Sequence of chain 5.A:
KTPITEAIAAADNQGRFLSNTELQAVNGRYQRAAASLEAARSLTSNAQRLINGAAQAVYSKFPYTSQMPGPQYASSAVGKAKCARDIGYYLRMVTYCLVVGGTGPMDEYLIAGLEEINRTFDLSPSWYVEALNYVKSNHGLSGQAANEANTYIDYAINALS

Sequence of chain 3.B:
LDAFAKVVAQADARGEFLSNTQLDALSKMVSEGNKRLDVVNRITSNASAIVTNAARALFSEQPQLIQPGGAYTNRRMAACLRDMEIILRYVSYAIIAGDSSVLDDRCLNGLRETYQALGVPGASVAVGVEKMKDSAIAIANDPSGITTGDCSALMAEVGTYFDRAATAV

The protein below binds the small molecule below.
Small molecule (SMILES): C=CC1=C(C)/C(=C/c2[nH]c(/C=C3\N=C(/C=C4\NC(=O)C(C)=C4C=C)C(C)=C3CCC(=O)O)c(CCC(=O)O)c2C)NC1=O

Binding-site contacts:
Ligand atom O2D contacts residue ARG57 of chain 3.B at 2.9 Å (salt-bridge).
Ligand atom CMC contacts residue VAL59 of chain 5.A at 3.4 Å (hydrophobic).
Ligand atom C3B contacts residue TYR90 of chain 5.A at 3.3 Å (hydrophobic).
Ligand atom CGD contacts residue PRO72 of chain 5.A at 3.4 Å (hydrophobic).
Ligand atom CMA contacts residue ASN76 of chain 3.B at 3.4 Å.
Ligand atom CBB contacts residue TYR110 of chain 5.A at 3.4 Å (hydrophobic).
Ligand atom OC contacts residue THR66 of chain 5.A at 3.4 Å.
Ligand atom OC contacts residue ALA75 of chain 5.A at 2.9 Å (h-bond).
Ligand atom C1C contacts residue GLN73 of chain 5.A at 3.5 Å.
Ligand atom C4A contacts residue ARG86 of chain 5.A at 3.5 Å.
Ligand atom C3C contacts residue CYS84 of chain 5.A at 2.9 Å (hydrophobic).
Ligand atom C4B contacts residue ASN76 of chain 3.B at 3.2 Å.
Ligand atom C2B contacts residue ASN76 of chain 3.B at 3.5 Å.
Ligand atom CBD contacts residue PRO72 of chain 5.A at 3.2 Å (hydrophobic).
Ligand atom NB contacts residue ASN76 of chain 3.B at 3.5 Å (h-bond).
Ligand atom C2C contacts residue CYS84 of chain 5.A at 3.2 Å (hydrophobic).
Ligand atom O2A contacts residue ARG86 of chain 5.A at 2.8 Å (salt-bridge).
Ligand atom OC contacts residue GLN73 of chain 5.A at 3.5 Å (h-bond).
Ligand atom CAA contacts residue PHE122 of chain 5.A at 3.5 Å (hydrophobic).
Ligand atom CMD contacts residue GLN73 of chain 5.A at 3.4 Å.
Ligand atom O1A contacts residue LYS83 of chain 5.A at 2.7 Å (salt-bridge).
Ligand atom CMA contacts residue ILE118 of chain 5.A at 3.5 Å (hydrophobic).
Ligand atom NC contacts residue GLN73 of chain 5.A at 3.0 Å (h-bond).
Ligand atom CMD contacts residue PRO72 of chain 5.A at 3.4 Å (hydrophobic).
Ligand atom CAC contacts residue CYS84 of chain 5.A at 2.3 Å (hydrophobic).
Ligand atom C1C contacts residue TRP128 of chain 5.A at 3.2 Å (hydrophobic).
Ligand atom CMD contacts residue TYR74 of chain 5.A at 3.4 Å (hydrophobic).
Ligand atom C1A contacts residue ARG86 of chain 5.A at 3.2 Å.
Ligand atom CAD contacts residue PRO72 of chain 5.A at 3.1 Å (hydrophobic).
Ligand atom O2A contacts residue ILE67 of chain 3.B at 3.5 Å.
Ligand atom NA contacts residue ASP87 of chain 5.A at 2.8 Å (salt-bridge).
Ligand atom C4C contacts residue CYS84 of chain 5.A at 3.3 Å (hydrophobic).
Ligand atom CBC contacts residue CYS84 of chain 5.A at 2.9 Å (hydrophobic).
Ligand atom OB contacts residue THR75 of chain 3.B at 2.9 Å (h-bond).
Ligand atom ND contacts residue ASP87 of chain 5.A at 2.9 Å (salt-bridge).
Ligand atom OC contacts residue TYR74 of chain 5.A at 3.2 Å.
Ligand atom CHD contacts residue TYR129 of chain 5.A at 3.2 Å (hydrophobic).
Ligand atom CAB contacts residue TYR110 of chain 5.A at 3.3 Å (hydrophobic).
Ligand atom O2D contacts residue PRO72 of chain 5.A at 3.4 Å.
Ligand atom NA contacts residue ARG86 of chain 5.A at 3.0 Å (salt-bridge).